The small molecule below binds the protein below.
Small molecule (SMILES): CC(C)[C@@H](C)/C=C/[C@@H](C)[C@H]1CC[C@H]2C3=CC=C4C[C@@H](O)CC[C@]4(C)[C@H]3CC[C@]12C

Binding-site contacts:
Ligand atom C25 contacts residue CYS494 of chain 1.A at 3.8 Å (hydrophobic).
Ligand atom C6 contacts residue CYS556 of chain 1.B at 3.6 Å (hydrophobic).
Ligand atom C12 contacts residue PHE531 of chain 1.A at 3.9 Å (hydrophobic).
Ligand atom C5 contacts residue CYS556 of chain 1.B at 3.9 Å (hydrophobic).
Ligand atom C26 contacts residue CYS494 of chain 1.A at 3.4 Å (hydrophobic).
Ligand atom C19 contacts residue PRO527 of chain 1.A at 3.8 Å (hydrophobic).
Ligand atom C7 contacts residue ILE557 of chain 1.B at 4.0 Å (hydrophobic).
Ligand atom C24 contacts residue MET497 of chain 1.A at 4.0 Å (hydrophobic).
Ligand atom C21 contacts residue PHE534 of chain 1.A at 4.1 Å (hydrophobic).
Ligand atom C2 contacts residue PRO527 of chain 1.A at 3.7 Å (hydrophobic).
Ligand atom C27 contacts residue CYS494 of chain 1.A at 4.3 Å (hydrophobic).
Ligand atom C11 contacts residue PHE531 of chain 1.A at 4.0 Å (hydrophobic).
Ligand atom C28 contacts residue ILE564 of chain 1.B at 3.7 Å (hydrophobic).
Ligand atom C15 contacts residue ALA560 of chain 1.B at 3.8 Å (hydrophobic).
Ligand atom C7 contacts residue CYS556 of chain 1.B at 4.2 Å (hydrophobic).
Ligand atom C14 contacts residue PHE531 of chain 1.A at 4.2 Å (hydrophobic).
Ligand atom C11 contacts residue LEU530 of chain 1.A at 4.3 Å (hydrophobic).
Ligand atom C23 contacts residue MET497 of chain 1.A at 4.5 Å (hydrophobic).
Ligand atom C10 contacts residue PRO527 of chain 1.A at 4.4 Å (hydrophobic).
Ligand atom C24 contacts residue ILE564 of chain 1.B at 4.2 Å (hydrophobic).
Ligand atom C1 contacts residue PHE531 of chain 1.A at 4.3 Å (hydrophobic).
Ligand atom C3 contacts residue CYS556 of chain 1.B at 3.8 Å (hydrophobic).
Ligand atom C21 contacts residue ILE501 of chain 1.A at 4.1 Å (hydrophobic).
Ligand atom C8 contacts residue PHE531 of chain 1.A at 4.2 Å (hydrophobic).
Ligand atom C4 contacts residue CYS556 of chain 1.B at 4.1 Å (hydrophobic).
Ligand atom C14 contacts residue ALA560 of chain 1.B at 4.2 Å (hydrophobic).
Ligand atom O1 contacts residue PHE553 of chain 1.B at 4.3 Å.
Ligand atom C11 contacts residue PRO527 of chain 1.A at 3.7 Å (hydrophobic).
Ligand atom C1 contacts residue PRO527 of chain 1.A at 3.5 Å (hydrophobic).
Ligand atom C9 contacts residue PHE531 of chain 1.A at 3.9 Å (hydrophobic).
Ligand atom C12 contacts residue LEU530 of chain 1.A at 4.2 Å (hydrophobic).
Ligand atom C16 contacts residue ALA560 of chain 1.B at 3.8 Å (hydrophobic).
Ligand atom C26 contacts residue MET497 of chain 1.A at 3.7 Å (hydrophobic).
Ligand atom C6 contacts residue ILE557 of chain 1.B at 3.8 Å (hydrophobic).
Ligand atom C26 contacts residue ALA498 of chain 1.A at 3.7 Å (hydrophobic).
Ligand atom C6 contacts residue PHE553 of chain 1.B at 4.5 Å (hydrophobic).
Ligand atom O1 contacts residue CYS556 of chain 1.B at 4.2 Å.
Ligand atom C25 contacts residue MET497 of chain 1.A at 4.0 Å (hydrophobic).
Ligand atom C4 contacts residue PHE553 of chain 1.B at 4.1 Å (hydrophobic).
Ligand atom C9 contacts residue PRO527 of chain 1.A at 4.5 Å (hydrophobic).

Sequence of chain 1.B:
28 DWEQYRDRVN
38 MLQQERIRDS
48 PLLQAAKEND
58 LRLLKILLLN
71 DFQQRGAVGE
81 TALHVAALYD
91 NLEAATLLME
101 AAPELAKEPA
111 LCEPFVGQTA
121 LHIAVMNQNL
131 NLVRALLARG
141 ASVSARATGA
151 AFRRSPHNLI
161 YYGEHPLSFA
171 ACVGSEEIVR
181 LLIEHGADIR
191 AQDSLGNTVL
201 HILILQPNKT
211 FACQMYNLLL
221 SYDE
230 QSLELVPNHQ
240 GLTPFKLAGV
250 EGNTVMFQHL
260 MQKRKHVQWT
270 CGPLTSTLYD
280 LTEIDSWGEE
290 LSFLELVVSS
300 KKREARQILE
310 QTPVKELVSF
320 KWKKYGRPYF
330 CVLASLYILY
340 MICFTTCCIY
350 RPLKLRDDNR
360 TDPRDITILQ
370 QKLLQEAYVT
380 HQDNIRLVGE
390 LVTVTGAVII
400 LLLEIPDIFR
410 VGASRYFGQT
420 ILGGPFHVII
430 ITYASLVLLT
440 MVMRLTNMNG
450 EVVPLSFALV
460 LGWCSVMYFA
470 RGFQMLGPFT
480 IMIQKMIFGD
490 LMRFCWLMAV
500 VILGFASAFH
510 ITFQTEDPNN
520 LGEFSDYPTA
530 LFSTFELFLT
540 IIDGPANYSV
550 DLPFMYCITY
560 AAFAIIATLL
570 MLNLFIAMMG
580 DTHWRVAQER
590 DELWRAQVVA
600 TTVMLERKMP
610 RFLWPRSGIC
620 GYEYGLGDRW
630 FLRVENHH

Sequence of chain 1.A:
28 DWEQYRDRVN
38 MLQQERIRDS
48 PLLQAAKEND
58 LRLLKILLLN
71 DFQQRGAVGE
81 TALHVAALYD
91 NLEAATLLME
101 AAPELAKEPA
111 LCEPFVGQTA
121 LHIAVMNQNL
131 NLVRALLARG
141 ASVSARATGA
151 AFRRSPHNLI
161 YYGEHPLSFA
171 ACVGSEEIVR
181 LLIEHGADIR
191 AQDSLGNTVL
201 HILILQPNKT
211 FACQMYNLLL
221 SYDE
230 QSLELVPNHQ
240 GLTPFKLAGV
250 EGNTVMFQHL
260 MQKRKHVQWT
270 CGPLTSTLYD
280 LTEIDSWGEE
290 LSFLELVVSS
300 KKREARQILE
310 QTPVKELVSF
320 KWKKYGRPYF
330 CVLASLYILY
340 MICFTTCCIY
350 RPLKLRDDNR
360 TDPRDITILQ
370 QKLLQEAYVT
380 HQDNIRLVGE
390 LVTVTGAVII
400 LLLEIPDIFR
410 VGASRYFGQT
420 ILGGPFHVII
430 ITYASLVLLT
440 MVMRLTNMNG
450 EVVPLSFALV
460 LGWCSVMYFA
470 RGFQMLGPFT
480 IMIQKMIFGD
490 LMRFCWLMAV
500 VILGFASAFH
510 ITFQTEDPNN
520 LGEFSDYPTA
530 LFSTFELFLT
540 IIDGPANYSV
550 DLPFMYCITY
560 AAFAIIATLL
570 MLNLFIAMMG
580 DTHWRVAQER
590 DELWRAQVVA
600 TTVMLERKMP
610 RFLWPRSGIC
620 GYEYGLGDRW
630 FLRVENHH